The small molecule below binds the protein below.
Small molecule (SMILES): O=[N+]([O-])c1cccc(O[C@H]2O[C@H](CO)[C@H](O)[C@H](O)[C@H]2O)c1

Binding-site contacts:
Ligand atom C3 contacts residue ASN90 of chain 1.J at 4.0 Å.
Ligand atom O4 contacts residue LYS91 of chain 1.J at 2.8 Å (salt-bridge).
Ligand atom O6 contacts residue TRP88 of chain 1.J at 3.6 Å.
Ligand atom O2 contacts residue ASN90 of chain 1.J at 3.4 Å (h-bond).
Ligand atom N1 contacts residue TRP88 of chain 1.J at 4.3 Å.
Ligand atom O3 contacts residue GLU51 of chain 1.J at 4.0 Å.
Ligand atom O2 contacts residue LYS91 of chain 1.J at 4.2 Å.
Ligand atom C5 contacts residue TRP88 of chain 1.J at 3.9 Å (hydrophobic).
Ligand atom O1 contacts residue TRP88 of chain 1.J at 4.2 Å.
Ligand atom C2 contacts residue LYS91 of chain 1.J at 3.6 Å.
Ligand atom C4 contacts residue GLU51 of chain 1.J at 3.4 Å.
Ligand atom O7 contacts residue GLY33 of chain 1.F at 3.7 Å.
Ligand atom O3 contacts residue ASN90 of chain 1.J at 2.8 Å (h-bond).
Ligand atom O6 contacts residue HIS57 of chain 1.J at 3.4 Å.
Ligand atom C6 contacts residue GLN61 of chain 1.J at 4.1 Å.
Ligand atom C6 contacts residue GLN56 of chain 1.J at 3.8 Å.
Ligand atom O3 contacts residue TRP88 of chain 1.J at 3.6 Å.
Ligand atom N1 contacts residue TYR12 of chain 1.J at 3.8 Å.
Ligand atom C5 contacts residue GLN56 of chain 1.J at 4.1 Å.
Ligand atom O6 contacts residue GLN61 of chain 1.J at 2.9 Å (h-bond).
Ligand atom O4 contacts residue GLU51 of chain 1.J at 2.8 Å (salt-bridge).
Ligand atom O8 contacts residue TYR12 of chain 1.J at 4.1 Å.
Ligand atom O3 contacts residue LYS91 of chain 1.J at 2.6 Å (salt-bridge).
Ligand atom O7 contacts residue LYS34 of chain 1.F at 3.5 Å (salt-bridge).
Ligand atom C4 contacts residue LYS91 of chain 1.J at 3.7 Å.
Ligand atom C6 contacts residue HIS57 of chain 1.J at 3.3 Å.
Ligand atom O5 contacts residue GLN56 of chain 1.J at 3.6 Å.
Ligand atom O8 contacts residue GLY33 of chain 1.F at 3.3 Å (h-bond).
Ligand atom C8 contacts residue TRP88 of chain 1.J at 4.0 Å (hydrophobic).
Ligand atom O8 contacts residue GLN61 of chain 1.J at 3.5 Å (h-bond).
Ligand atom O6 contacts residue GLN56 of chain 1.J at 4.1 Å.
Ligand atom N1 contacts residue GLY33 of chain 1.F at 4.0 Å.
Ligand atom C1 contacts residue GLN56 of chain 1.J at 4.1 Å.
Ligand atom C4 contacts residue TRP88 of chain 1.J at 3.7 Å (hydrophobic).
Ligand atom C6 contacts residue TRP88 of chain 1.J at 3.9 Å (hydrophobic).
Ligand atom O4 contacts residue GLN56 of chain 1.J at 3.5 Å.
Ligand atom O7 contacts residue TYR12 of chain 1.J at 3.4 Å.
Ligand atom C3 contacts residue TRP88 of chain 1.J at 3.8 Å (hydrophobic).
Ligand atom O8 contacts residue TRP88 of chain 1.J at 3.4 Å.
Ligand atom C3 contacts residue LYS91 of chain 1.J at 3.4 Å.

Sequence of chain 1.F:
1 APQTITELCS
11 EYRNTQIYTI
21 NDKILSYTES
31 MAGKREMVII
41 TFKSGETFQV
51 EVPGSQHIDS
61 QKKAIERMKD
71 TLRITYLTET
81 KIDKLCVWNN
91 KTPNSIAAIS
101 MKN

Sequence of chain 1.J:
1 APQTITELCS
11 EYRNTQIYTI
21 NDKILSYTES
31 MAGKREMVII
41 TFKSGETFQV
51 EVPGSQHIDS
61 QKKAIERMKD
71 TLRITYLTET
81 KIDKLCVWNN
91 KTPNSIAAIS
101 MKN